Binding-site contacts:
Ligand atom C3 contacts residue ASN157 of chain 1.C at 3.9 Å.
Ligand atom C1 contacts residue ASN157 of chain 1.C at 1.4 Å.
Ligand atom N2 contacts residue ARG109 of chain 1.D at 4.2 Å.
Ligand atom C7 contacts residue ASN157 of chain 1.C at 4.0 Å.
Ligand atom C8 contacts residue ARG109 of chain 1.D at 3.2 Å.
Ligand atom C2 contacts residue ASN157 of chain 1.C at 2.6 Å.
Ligand atom C5 contacts residue ASN157 of chain 1.C at 3.6 Å.
Ligand atom O5 contacts residue ASN157 of chain 1.C at 2.2 Å (h-bond).
Ligand atom C8 contacts residue ASP156 of chain 1.C at 3.4 Å.
Ligand atom O7 contacts residue ARG109 of chain 1.D at 3.7 Å.
Ligand atom C7 contacts residue ARG109 of chain 1.D at 3.5 Å.
Ligand atom C8 contacts residue ASN157 of chain 1.C at 4.2 Å.
Ligand atom N2 contacts residue ASP156 of chain 1.C at 4.4 Å.
Ligand atom N2 contacts residue ASN157 of chain 1.C at 3.0 Å.
Ligand atom C4 contacts residue ASN157 of chain 1.C at 4.2 Å.

The small molecule below binds the protein below.
Small molecule (SMILES): CC(=O)N[C@@H]1[C@@H](O)[C@H](O)[C@@H](CO)O[C@H]1O

Sequence of chain 1.D:
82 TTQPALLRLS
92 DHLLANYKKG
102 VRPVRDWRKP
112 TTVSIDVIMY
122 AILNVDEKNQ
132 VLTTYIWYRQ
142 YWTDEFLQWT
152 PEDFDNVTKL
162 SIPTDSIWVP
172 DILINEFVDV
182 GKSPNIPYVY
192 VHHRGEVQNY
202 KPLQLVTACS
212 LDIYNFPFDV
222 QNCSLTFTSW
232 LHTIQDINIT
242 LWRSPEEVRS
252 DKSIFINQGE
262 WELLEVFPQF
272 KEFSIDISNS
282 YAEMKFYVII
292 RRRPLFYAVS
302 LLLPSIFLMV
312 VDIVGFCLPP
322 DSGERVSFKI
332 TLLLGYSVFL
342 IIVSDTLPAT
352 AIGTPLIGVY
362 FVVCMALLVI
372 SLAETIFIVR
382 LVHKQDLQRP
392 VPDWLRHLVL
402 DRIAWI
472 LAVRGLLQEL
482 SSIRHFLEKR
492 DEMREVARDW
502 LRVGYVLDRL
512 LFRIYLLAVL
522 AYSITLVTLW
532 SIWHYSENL

Sequence of chain 1.C:
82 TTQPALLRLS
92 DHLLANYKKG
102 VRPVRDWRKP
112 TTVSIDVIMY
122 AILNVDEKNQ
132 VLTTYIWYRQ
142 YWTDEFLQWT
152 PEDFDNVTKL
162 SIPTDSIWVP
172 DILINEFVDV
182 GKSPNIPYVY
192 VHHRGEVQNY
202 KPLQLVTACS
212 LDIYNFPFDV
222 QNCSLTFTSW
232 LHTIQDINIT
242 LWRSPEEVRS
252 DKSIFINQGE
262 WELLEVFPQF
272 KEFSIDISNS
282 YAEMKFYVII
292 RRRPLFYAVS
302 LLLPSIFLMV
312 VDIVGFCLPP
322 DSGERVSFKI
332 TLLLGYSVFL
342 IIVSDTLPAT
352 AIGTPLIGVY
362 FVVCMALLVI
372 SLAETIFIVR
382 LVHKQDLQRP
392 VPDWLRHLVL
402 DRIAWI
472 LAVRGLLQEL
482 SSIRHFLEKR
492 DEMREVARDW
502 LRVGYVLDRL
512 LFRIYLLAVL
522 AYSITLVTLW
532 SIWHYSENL